Sequence of chain 1.A:
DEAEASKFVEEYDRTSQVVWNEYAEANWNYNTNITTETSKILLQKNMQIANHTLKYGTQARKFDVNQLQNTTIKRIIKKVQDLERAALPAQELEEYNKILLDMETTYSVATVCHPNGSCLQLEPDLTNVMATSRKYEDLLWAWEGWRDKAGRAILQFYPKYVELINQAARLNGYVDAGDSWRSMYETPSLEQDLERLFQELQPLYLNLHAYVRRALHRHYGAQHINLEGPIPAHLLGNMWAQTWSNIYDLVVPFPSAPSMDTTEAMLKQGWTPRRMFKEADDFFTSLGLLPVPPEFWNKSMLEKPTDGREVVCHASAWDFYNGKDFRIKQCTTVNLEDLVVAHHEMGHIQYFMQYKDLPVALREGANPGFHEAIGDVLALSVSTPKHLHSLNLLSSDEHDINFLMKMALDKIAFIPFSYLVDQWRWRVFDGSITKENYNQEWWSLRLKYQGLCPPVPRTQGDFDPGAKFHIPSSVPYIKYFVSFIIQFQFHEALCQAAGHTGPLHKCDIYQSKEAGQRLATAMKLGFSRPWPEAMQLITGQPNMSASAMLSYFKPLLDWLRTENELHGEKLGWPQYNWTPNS

Binding-site contacts:
Ligand atom O5 contacts residue THR75 of chain 1.A at 4.1 Å.
Ligand atom C4 contacts residue SER9 of chain 1.A at 3.6 Å.
Ligand atom C6 contacts residue VAL12 of chain 1.A at 3.9 Å (hydrophobic).
Ligand atom C8 contacts residue LEU361 of chain 1.A at 4.4 Å (hydrophobic).
Ligand atom O4 contacts residue SER9 of chain 1.A at 4.2 Å.
Ligand atom C8 contacts residue THR75 of chain 1.A at 4.2 Å.
Ligand atom C5 contacts residue THR75 of chain 1.A at 3.8 Å.
Ligand atom O4 contacts residue GLU13 of chain 1.A at 2.8 Å (salt-bridge).
Ligand atom C6 contacts residue GLU13 of chain 1.A at 4.2 Å.
Ligand atom C8 contacts residue PRO362 of chain 1.A at 3.7 Å (hydrophobic).
Ligand atom C4 contacts residue GLU13 of chain 1.A at 3.5 Å.
Ligand atom O3 contacts residue GLU13 of chain 1.A at 4.4 Å.
Ligand atom C6 contacts residue SER9 of chain 1.A at 3.4 Å.
Ligand atom C6 contacts residue ILE76 of chain 1.A at 4.1 Å (hydrophobic).
Ligand atom O7 contacts residue ASN73 of chain 1.A at 3.5 Å (h-bond).
Ligand atom C5 contacts residue ASN73 of chain 1.A at 3.9 Å.
Ligand atom C3 contacts residue ASN73 of chain 1.A at 4.2 Å.
Ligand atom C5 contacts residue ILE76 of chain 1.A at 4.5 Å (hydrophobic).
Ligand atom O5 contacts residue ASN73 of chain 1.A at 2.6 Å (h-bond).
Ligand atom C6 contacts residue THR75 of chain 1.A at 4.0 Å.
Ligand atom C2 contacts residue ASN73 of chain 1.A at 2.8 Å.
Ligand atom C1 contacts residue ASN73 of chain 1.A at 1.8 Å.
Ligand atom C5 contacts residue SER9 of chain 1.A at 3.8 Å.
Ligand atom C1 contacts residue THR75 of chain 1.A at 4.1 Å.
Ligand atom C7 contacts residue ASN73 of chain 1.A at 3.6 Å.
Ligand atom N2 contacts residue ASN73 of chain 1.A at 3.3 Å (h-bond).

A small-molecule ligand and the protein it binds are described below.
Small molecule (SMILES): CC(=O)N[C@H]1[C@H](O[C@H]2[C@H](O)[C@@H](NC(C)=O)CO[C@@H]2CO[C@@H]2O[C@@H](C)[C@@H](O)[C@@H](O)[C@@H]2O)O[C@H](CO)[C@@H](O[C@@H]2O[C@H](CO)[C@@H](O)[C@H](O)[C@@H]2O)[C@@H]1O